Binding-site contacts:
Ligand atom O6 contacts residue ASN293 of chain 1.E at 4.1 Å.
Ligand atom C3 contacts residue ASN293 of chain 1.E at 3.9 Å.
Ligand atom C7 contacts residue ASN293 of chain 1.E at 3.9 Å.
Ligand atom O7 contacts residue GLU40 of chain 1.E at 4.3 Å.
Ligand atom O5 contacts residue ASN293 of chain 1.E at 2.5 Å (h-bond).
Ligand atom C2 contacts residue ASN293 of chain 1.E at 2.7 Å.
Ligand atom C4 contacts residue ASN293 of chain 1.E at 4.4 Å.
Ligand atom N2 contacts residue ASN293 of chain 1.E at 3.0 Å (h-bond).
Ligand atom C5 contacts residue ASN293 of chain 1.E at 3.7 Å.
Ligand atom O7 contacts residue ASN293 of chain 1.E at 4.2 Å.
Ligand atom C1 contacts residue ASN293 of chain 1.E at 1.6 Å.

Sequence of chain 1.E:
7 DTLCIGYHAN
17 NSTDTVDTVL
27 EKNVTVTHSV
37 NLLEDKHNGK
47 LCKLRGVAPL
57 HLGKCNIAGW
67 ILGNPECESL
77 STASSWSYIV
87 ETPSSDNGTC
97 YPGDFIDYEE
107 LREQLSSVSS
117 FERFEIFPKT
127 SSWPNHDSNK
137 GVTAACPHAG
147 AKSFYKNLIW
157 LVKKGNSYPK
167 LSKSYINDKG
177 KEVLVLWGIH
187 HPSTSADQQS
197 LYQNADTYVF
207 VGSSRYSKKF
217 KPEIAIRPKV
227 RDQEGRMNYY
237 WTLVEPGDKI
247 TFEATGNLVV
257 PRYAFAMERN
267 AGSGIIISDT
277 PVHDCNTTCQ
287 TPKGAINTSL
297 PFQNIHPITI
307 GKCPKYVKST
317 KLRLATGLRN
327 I

The protein below binds the small molecule below.
Small molecule (SMILES): CC(=O)N[C@@H]1[C@@H](O)[C@H](O)[C@@H](CO)O[C@H]1O